Binding-site contacts:
Ligand atom C contacts residue THR91 of chain 1.B at 3.5 Å.
Ligand atom CB contacts residue TYR94 of chain 1.B at 3.2 Å (hydrophobic).
Ligand atom O contacts residue SER198 of chain 1.B at 3.1 Å (h-bond).
Ligand atom CD1 contacts residue ARG220 of chain 1.B at 3.4 Å.
Ligand atom O contacts residue TRP218 of chain 1.B at 3.3 Å.
Ligand atom CB contacts residue MRZ1 of chain 1.C at 1.5 Å.
Ligand atom CE2 contacts residue LEU92 of chain 1.B at 3.4 Å (hydrophobic).
Ligand atom CG contacts residue VAL30 of chain 1.B at 3.4 Å (hydrophobic).
Ligand atom N contacts residue MRZ1 of chain 1.C at 3.0 Å.
Ligand atom CZ contacts residue ARG220 of chain 1.B at 3.2 Å.
Ligand atom CB contacts residue GLY219 of chain 1.B at 3.2 Å.
Ligand atom O contacts residue GLN195 of chain 1.B at 2.8 Å (h-bond).
Ligand atom O contacts residue GLN195 of chain 1.B at 3.2 Å (h-bond).
Ligand atom O contacts residue GLN195 of chain 1.B at 3.5 Å (h-bond).
Ligand atom OH contacts residue ARG20 of chain 1.B at 2.9 Å (salt-bridge).
Ligand atom CA contacts residue THR91 of chain 1.B at 3.4 Å.
Ligand atom CD2 contacts residue TYR29 of chain 1.B at 3.1 Å (hydrophobic).
Ligand atom OG contacts residue TYR94 of chain 1.B at 2.6 Å (h-bond).
Ligand atom CA contacts residue LEU92 of chain 1.B at 3.5 Å (hydrophobic).
Ligand atom OD2 contacts residue ARG20 of chain 1.B at 2.6 Å (salt-bridge).
Ligand atom CA contacts residue MRZ1 of chain 1.C at 2.5 Å.
Ligand atom CB contacts residue LEU92 of chain 1.B at 3.3 Å (hydrophobic).
Ligand atom CB contacts residue HIS46 of chain 1.B at 3.5 Å.
Ligand atom CA contacts residue GLY219 of chain 1.B at 3.4 Å.
Ligand atom CE1 contacts residue ARG220 of chain 1.B at 3.1 Å.
Ligand atom O contacts residue GLY196 of chain 1.B at 3.4 Å (h-bond).
Ligand atom CE1 contacts residue CYS47 of chain 1.B at 3.6 Å (hydrophobic).
Ligand atom CB contacts residue LEU92 of chain 1.B at 3.2 Å (hydrophobic).
Ligand atom CD1 contacts residue VAL30 of chain 1.B at 3.0 Å (hydrophobic).
Ligand atom CB contacts residue THR91 of chain 1.B at 3.5 Å.
Ligand atom OH contacts residue CYS47 of chain 1.B at 2.9 Å (h-bond).
Ligand atom N contacts residue LEU92 of chain 1.B at 3.1 Å (h-bond).
Ligand atom C contacts residue GLY219 of chain 1.B at 3.5 Å.
Ligand atom N contacts residue THR91 of chain 1.B at 2.7 Å (h-bond).
Ligand atom CD2 contacts residue TRP218 of chain 1.B at 3.6 Å (hydrophobic).
Ligand atom O contacts residue GLY219 of chain 1.B at 3.0 Å (h-bond).
Ligand atom CB contacts residue SER198 of chain 1.B at 3.5 Å.
Ligand atom CZ contacts residue CYS47 of chain 1.B at 3.4 Å (hydrophobic).
Ligand atom CG contacts residue TYR29 of chain 1.B at 3.2 Å (hydrophobic).
Ligand atom OH contacts residue ARG220 of chain 1.B at 2.6 Å (salt-bridge).

This protein binds this small molecule.
Small molecule (SMILES): CC(C)C[C@@H]1NC(=O)[C@H](Cc2ccc(O)cc2)NC(=O)[C@H](C)NC(=O)[C@H](CO)NC(=O)[C@H](Cc2ccc(O)cc2)NC(=O)[C@H](C)NC(=O)[C@@H]2CCCN2C(=O)[C@@H](N)CSSC[C@@H](C=O)NC(=O)[C@H](CC(=O)O)NC1=O

Sequence of chain 1.B:
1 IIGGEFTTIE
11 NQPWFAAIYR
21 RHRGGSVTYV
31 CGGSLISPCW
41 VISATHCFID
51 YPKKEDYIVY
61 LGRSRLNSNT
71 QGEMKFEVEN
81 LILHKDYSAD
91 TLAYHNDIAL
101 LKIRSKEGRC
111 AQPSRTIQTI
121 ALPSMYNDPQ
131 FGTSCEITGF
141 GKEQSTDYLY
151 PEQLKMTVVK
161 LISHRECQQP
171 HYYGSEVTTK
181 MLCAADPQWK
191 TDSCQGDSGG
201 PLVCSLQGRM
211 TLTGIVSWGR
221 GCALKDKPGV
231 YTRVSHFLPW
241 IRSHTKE